Binding-site contacts:
Ligand atom C contacts residue TYR227 of chain 1.A at 4.2 Å (hydrophobic).
Ligand atom C contacts residue TYR226 of chain 1.A at 4.2 Å (hydrophobic).
Ligand atom CA contacts residue TYR226 of chain 1.A at 4.2 Å (hydrophobic).
Ligand atom O contacts residue TYR227 of chain 1.A at 3.4 Å.
Ligand atom CB contacts residue LYS268 of chain 1.B at 3.9 Å.
Ligand atom C contacts residue GLU231 of chain 1.A at 4.2 Å.
Ligand atom O contacts residue TYR226 of chain 1.A at 3.5 Å (h-bond).
Ligand atom OXT contacts residue GLU231 of chain 1.A at 3.6 Å (salt-bridge).
Ligand atom OXT contacts residue TYR227 of chain 1.A at 4.1 Å.
Ligand atom O contacts residue GLU231 of chain 1.A at 4.4 Å.
Ligand atom CB contacts residue TYR226 of chain 1.A at 3.4 Å (hydrophobic).

Sequence of chain 1.B:
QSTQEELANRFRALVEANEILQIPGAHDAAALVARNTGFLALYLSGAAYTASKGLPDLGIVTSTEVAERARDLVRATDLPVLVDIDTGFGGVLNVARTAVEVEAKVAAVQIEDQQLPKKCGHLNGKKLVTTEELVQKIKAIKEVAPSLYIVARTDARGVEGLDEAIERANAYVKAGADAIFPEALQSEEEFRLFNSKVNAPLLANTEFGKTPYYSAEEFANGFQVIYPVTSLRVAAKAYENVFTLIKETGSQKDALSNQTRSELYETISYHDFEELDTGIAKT

Sequence of chain 1.A:
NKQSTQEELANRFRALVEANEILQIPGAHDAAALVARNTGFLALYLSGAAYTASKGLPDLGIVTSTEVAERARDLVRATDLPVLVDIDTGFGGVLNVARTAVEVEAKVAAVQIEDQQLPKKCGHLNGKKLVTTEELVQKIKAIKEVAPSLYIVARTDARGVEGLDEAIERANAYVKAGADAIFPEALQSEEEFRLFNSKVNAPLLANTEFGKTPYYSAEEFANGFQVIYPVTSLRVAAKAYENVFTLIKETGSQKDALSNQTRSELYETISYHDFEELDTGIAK

The protein below binds the small molecule below.
Small molecule (SMILES): CC(=O)C(=O)O